Sequence of chain 1.R:
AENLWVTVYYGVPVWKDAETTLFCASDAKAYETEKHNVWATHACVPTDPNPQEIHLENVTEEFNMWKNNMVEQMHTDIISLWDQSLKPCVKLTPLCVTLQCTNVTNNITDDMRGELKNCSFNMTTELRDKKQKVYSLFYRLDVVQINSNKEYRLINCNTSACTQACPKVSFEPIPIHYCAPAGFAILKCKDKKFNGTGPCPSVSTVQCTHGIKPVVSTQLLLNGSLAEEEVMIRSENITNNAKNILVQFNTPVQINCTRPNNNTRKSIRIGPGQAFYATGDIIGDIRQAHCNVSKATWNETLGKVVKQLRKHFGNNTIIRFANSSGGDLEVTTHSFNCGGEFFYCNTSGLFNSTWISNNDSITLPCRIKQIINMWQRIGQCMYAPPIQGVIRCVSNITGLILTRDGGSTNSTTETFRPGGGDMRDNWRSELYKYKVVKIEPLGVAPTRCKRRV

This protein binds this small molecule.
Small molecule (SMILES): CC(=O)N[C@@H]1[C@@H](O)[C@H](O)[C@@H](CO)O[C@H]1O

Binding-site contacts:
Ligand atom O7 contacts residue ASN324 of chain 1.R at 2.9 Å (h-bond).
Ligand atom C6 contacts residue ASN324 of chain 1.R at 4.3 Å.
Ligand atom C4 contacts residue ASN324 of chain 1.R at 3.8 Å.
Ligand atom C7 contacts residue ASN324 of chain 1.R at 3.2 Å.
Ligand atom N2 contacts residue ASN324 of chain 1.R at 3.0 Å (h-bond).
Ligand atom O6 contacts residue LYS316 of chain 1.R at 4.0 Å.
Ligand atom C1 contacts residue ASN324 of chain 1.R at 1.4 Å.
Ligand atom C5 contacts residue ASN324 of chain 1.R at 3.4 Å.
Ligand atom C2 contacts residue ASN324 of chain 1.R at 2.2 Å.
Ligand atom C3 contacts residue ASN324 of chain 1.R at 3.5 Å.
Ligand atom O6 contacts residue ASN324 of chain 1.R at 4.2 Å.
Ligand atom O5 contacts residue ASN324 of chain 1.R at 2.0 Å (h-bond).